Binding-site contacts:
Ligand atom C7 contacts residue ARG348 of chain 1.S at 4.1 Å.
Ligand atom O7 contacts residue THR396 of chain 1.S at 3.1 Å (h-bond).
Ligand atom C5 contacts residue GLU201 of chain 1.T at 3.3 Å.
Ligand atom C1 contacts residue ASN394 of chain 1.S at 1.4 Å.
Ligand atom O6 contacts residue GLN199 of chain 1.T at 3.8 Å.
Ligand atom C6 contacts residue GLN199 of chain 1.T at 4.5 Å.
Ligand atom C1 contacts residue GLU201 of chain 1.T at 4.0 Å.
Ligand atom C5 contacts residue GLN199 of chain 1.T at 4.3 Å.
Ligand atom C4 contacts residue ASN394 of chain 1.S at 4.1 Å.
Ligand atom O7 contacts residue ARG348 of chain 1.S at 4.5 Å.
Ligand atom O5 contacts residue GLU201 of chain 1.T at 2.9 Å (salt-bridge).
Ligand atom C2 contacts residue ASN394 of chain 1.S at 2.4 Å.
Ligand atom N2 contacts residue ASN394 of chain 1.S at 3.0 Å (h-bond).
Ligand atom C8 contacts residue LYS349 of chain 1.S at 3.5 Å.
Ligand atom C2 contacts residue LYS349 of chain 1.S at 4.0 Å.
Ligand atom N2 contacts residue LYS349 of chain 1.S at 3.5 Å.
Ligand atom O7 contacts residue ILE395 of chain 1.S at 4.1 Å.
Ligand atom C8 contacts residue ILE395 of chain 1.S at 4.3 Å (hydrophobic).
Ligand atom C7 contacts residue THR396 of chain 1.S at 4.1 Å.
Ligand atom O7 contacts residue LYS349 of chain 1.S at 3.7 Å.
Ligand atom O6 contacts residue GLU201 of chain 1.T at 3.2 Å (salt-bridge).
Ligand atom C7 contacts residue LYS349 of chain 1.S at 4.2 Å.
Ligand atom C6 contacts residue GLU201 of chain 1.T at 2.9 Å.
Ligand atom C8 contacts residue LYS347 of chain 1.S at 3.9 Å.
Ligand atom O7 contacts residue ASN394 of chain 1.S at 4.0 Å.
Ligand atom C3 contacts residue ASN394 of chain 1.S at 3.8 Å.
Ligand atom C7 contacts residue ASN394 of chain 1.S at 3.8 Å.
Ligand atom O5 contacts residue ASN394 of chain 1.S at 2.3 Å (h-bond).
Ligand atom C8 contacts residue ARG348 of chain 1.S at 3.3 Å.
Ligand atom C5 contacts residue ASN394 of chain 1.S at 3.6 Å.

Sequence of chain 1.T:
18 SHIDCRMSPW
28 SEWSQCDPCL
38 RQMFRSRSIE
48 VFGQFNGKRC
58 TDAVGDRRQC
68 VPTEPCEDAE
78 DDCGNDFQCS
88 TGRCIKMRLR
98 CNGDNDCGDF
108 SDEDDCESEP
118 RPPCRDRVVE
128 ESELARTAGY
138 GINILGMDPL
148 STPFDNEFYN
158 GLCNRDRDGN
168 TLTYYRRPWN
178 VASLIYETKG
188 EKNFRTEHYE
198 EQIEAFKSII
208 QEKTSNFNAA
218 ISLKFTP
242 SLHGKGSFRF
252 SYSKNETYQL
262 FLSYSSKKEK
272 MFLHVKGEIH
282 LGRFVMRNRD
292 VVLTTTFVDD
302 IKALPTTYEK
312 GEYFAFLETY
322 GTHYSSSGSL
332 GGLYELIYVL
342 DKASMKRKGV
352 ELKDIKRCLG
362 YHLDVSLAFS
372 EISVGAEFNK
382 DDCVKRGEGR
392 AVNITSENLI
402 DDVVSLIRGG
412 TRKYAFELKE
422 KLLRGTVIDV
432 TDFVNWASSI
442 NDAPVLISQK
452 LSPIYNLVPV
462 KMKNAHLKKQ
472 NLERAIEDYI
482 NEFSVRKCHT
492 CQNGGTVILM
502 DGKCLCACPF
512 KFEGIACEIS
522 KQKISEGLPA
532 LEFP

Sequence of chain 1.S:
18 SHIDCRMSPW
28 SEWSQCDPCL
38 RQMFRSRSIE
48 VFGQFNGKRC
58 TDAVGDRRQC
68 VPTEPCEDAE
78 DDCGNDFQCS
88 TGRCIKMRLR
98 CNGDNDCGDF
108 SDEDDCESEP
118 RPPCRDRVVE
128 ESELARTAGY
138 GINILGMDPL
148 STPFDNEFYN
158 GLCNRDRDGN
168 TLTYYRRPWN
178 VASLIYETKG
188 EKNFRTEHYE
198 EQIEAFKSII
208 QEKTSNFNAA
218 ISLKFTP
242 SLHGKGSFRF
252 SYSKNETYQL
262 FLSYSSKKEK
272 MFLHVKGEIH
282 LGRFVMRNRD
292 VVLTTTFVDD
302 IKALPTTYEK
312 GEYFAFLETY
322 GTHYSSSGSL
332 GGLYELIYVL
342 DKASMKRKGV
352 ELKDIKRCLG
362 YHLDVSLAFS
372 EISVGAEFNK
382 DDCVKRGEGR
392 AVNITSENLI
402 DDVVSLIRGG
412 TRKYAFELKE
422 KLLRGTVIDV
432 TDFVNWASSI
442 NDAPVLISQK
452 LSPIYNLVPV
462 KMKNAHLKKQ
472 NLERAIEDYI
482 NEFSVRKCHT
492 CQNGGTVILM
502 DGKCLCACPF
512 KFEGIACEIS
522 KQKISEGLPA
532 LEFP

A small-molecule ligand and the protein it binds are described below.
Small molecule (SMILES): CC(=O)N[C@H]1[C@H](O[C@H]2[C@H](O)[C@@H](NC(C)=O)CO[C@@H]2CO)O[C@H](CO)[C@@H](O)[C@@H]1O